Binding-site contacts:
Ligand atom C6 contacts residue PHE146 of chain 1.A at 3.4 Å (hydrophobic).
Ligand atom O2 contacts residue GLN143 of chain 1.A at 3.5 Å (h-bond).
Ligand atom OP1 contacts residue LYS229 of chain 1.A at 3.3 Å.
Ligand atom O2 contacts residue ASN144 of chain 1.A at 3.4 Å.
Ligand atom O2 contacts residue ARG145 of chain 1.A at 2.8 Å (salt-bridge).
Ligand atom C4 contacts residue PHE146 of chain 1.A at 3.5 Å (hydrophobic).
Ligand atom OP1 contacts residue HIS237 of chain 1.A at 3.4 Å (h-bond).
Ligand atom OP1 contacts residue LYS229 of chain 1.A at 3.4 Å (salt-bridge).
Ligand atom N3 contacts residue ILE180 of chain 1.A at 2.7 Å (h-bond).
Ligand atom O2 contacts residue ASN22 of chain 1.A at 3.1 Å (h-bond).
Ligand atom N3 contacts residue LEU142 of chain 1.A at 2.8 Å (h-bond).
Ligand atom O2 contacts residue SER182 of chain 1.A at 2.8 Å (h-bond).
Ligand atom C2' contacts residue ARG17 of chain 1.A at 3.4 Å.
Ligand atom C2 contacts residue PHE146 of chain 1.A at 3.3 Å (hydrophobic).
Ligand atom C2 contacts residue TYR172 of chain 1.A at 3.5 Å (hydrophobic).
Ligand atom O4 contacts residue ILE180 of chain 1.A at 3.4 Å (h-bond).
Ligand atom C6 contacts residue ARG47 of chain 1.A at 3.1 Å.
Ligand atom O4' contacts residue GLN143 of chain 1.A at 3.4 Å (h-bond).
Ligand atom C4 contacts residue GLN171 of chain 1.A at 3.5 Å.
Ligand atom N3 contacts residue PHE146 of chain 1.A at 2.9 Å (h-bond).
Ligand atom O4 contacts residue ARG47 of chain 1.A at 3.1 Å (salt-bridge).
Ligand atom C4 contacts residue ILE180 of chain 1.A at 3.5 Å (hydrophobic).
Ligand atom O2 contacts residue TYR172 of chain 1.A at 3.4 Å.
Ligand atom C4' contacts residue GLN143 of chain 1.A at 3.3 Å.
Ligand atom O2 contacts residue LEU142 of chain 1.A at 3.5 Å (h-bond).
Ligand atom C4 contacts residue TYR172 of chain 1.A at 3.4 Å (hydrophobic).
Ligand atom C5 contacts residue TYR172 of chain 1.A at 3.5 Å (hydrophobic).
Ligand atom N1 contacts residue ARG47 of chain 1.A at 3.1 Å (salt-bridge).
Ligand atom OP2 contacts residue ARG17 of chain 1.A at 2.7 Å (salt-bridge).
Ligand atom O2 contacts residue VAL181 of chain 1.A at 3.4 Å.
Ligand atom O4 contacts residue GLN171 of chain 1.A at 3.4 Å (h-bond).
Ligand atom O2 contacts residue GLN171 of chain 1.A at 3.1 Å (h-bond).
Ligand atom C4' contacts residue SER182 of chain 1.A at 3.5 Å.
Ligand atom N3 contacts residue GLN171 of chain 1.A at 2.8 Å (h-bond).
Ligand atom N1 contacts residue PHE146 of chain 1.A at 3.5 Å.
Ligand atom C7 contacts residue GLN148 of chain 1.A at 3.4 Å.
Ligand atom O4' contacts residue PHE146 of chain 1.A at 3.4 Å.
Ligand atom O2 contacts residue PHE146 of chain 1.A at 3.0 Å (h-bond).
Ligand atom N6 contacts residue ARG47 of chain 1.A at 3.2 Å (salt-bridge).
Ligand atom O4 contacts residue GLN148 of chain 1.A at 3.0 Å (h-bond).

A protein and the small-molecule ligand that binds it are described below.
Small molecule (SMILES): Cc1cn([C@H]2C[C@H](O[P](=O)(O)OC[C@H]3O[C@@H](n4cc(C)c(=O)[nH]c4=O)C[C@@H]3O[P](=O)(O)OC[C@H]3O[C@@H](n4cnc5c(N)ncnc54)C[C@@H]3O[P](=O)(O)OC[C@H]3O[C@@H](n4cc(C)c(=O)[nH]c4=O)C[C@@H]3O[P](=O)(O)OC[C@H]3O[C@@H](N)C[C@@H]3O)[C@@H](CO[P](=O)(O)O[C@H]3C[C@H](n4cc(C)c(=O)[nH]c4=O)O[C@@H]3CO[P](=O)(O)O[C@H]3C[C@H](n4cc(C)c(=O)[nH]c4=O)O[C@@H]3CO[P](=O)(O)O[C@H]3C[C@H](n4cc(C)c(=O)[nH]c4=O)O[C@@H]3CO[P](=O)(O)O[C@H]3C[C@H](n4cnc5c(N)ncnc54)O[C@@H]3CO)O2)c(=O)[nH]c1=O

Sequence of chain 1.A:
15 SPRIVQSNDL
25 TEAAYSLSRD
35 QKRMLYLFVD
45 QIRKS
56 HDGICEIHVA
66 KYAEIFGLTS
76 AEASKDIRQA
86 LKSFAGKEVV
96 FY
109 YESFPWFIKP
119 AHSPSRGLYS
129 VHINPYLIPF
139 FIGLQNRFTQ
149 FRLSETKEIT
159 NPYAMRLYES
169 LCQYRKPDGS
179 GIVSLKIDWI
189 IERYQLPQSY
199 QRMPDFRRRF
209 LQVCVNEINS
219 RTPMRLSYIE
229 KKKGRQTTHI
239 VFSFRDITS